Sequence of chain 2.A:
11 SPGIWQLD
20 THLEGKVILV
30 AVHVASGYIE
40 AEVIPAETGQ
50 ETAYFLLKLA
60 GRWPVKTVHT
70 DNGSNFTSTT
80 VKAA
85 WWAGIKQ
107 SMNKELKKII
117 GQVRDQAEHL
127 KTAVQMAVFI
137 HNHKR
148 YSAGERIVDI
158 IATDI

Sequence of chain 1.A:
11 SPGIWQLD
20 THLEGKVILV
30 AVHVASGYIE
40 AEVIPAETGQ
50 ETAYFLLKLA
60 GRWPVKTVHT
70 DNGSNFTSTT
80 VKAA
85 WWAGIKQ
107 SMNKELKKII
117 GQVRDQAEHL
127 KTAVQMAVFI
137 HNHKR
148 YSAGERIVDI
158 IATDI

Binding-site contacts:
Ligand atom O26 contacts residue LEU56 of chain 2.A at 3.5 Å.
Ligand atom O26 contacts residue ALA83 of chain 2.A at 3.6 Å.
Ligand atom C17 contacts residue LEU56 of chain 2.A at 3.9 Å (hydrophobic).
Ligand atom C12 contacts residue THR128 of chain 1.A at 3.9 Å.
Ligand atom O07 contacts residue GLU124 of chain 1.A at 3.5 Å (salt-bridge).
Ligand atom C12 contacts residue LYS127 of chain 1.A at 4.0 Å.
Ligand atom C04 contacts residue THR128 of chain 1.A at 3.6 Å.
Ligand atom O06 contacts residue GLU124 of chain 1.A at 2.9 Å (salt-bridge).
Ligand atom C28 contacts residue THR79 of chain 2.A at 3.8 Å.
Ligand atom C25 contacts residue LEU56 of chain 2.A at 3.8 Å (hydrophobic).
Ligand atom C05 contacts residue THR128 of chain 1.A at 3.4 Å.
Ligand atom C01 contacts residue HIS125 of chain 1.A at 3.6 Å.
Ligand atom C27 contacts residue THR79 of chain 2.A at 3.9 Å.
Ligand atom C24 contacts residue TRP86 of chain 2.A at 3.7 Å (hydrophobic).
Ligand atom C05 contacts residue GLU124 of chain 1.A at 3.6 Å.
Ligand atom O26 contacts residue ALA82 of chain 2.A at 3.8 Å.
Ligand atom C16 contacts residue THR79 of chain 2.A at 3.9 Å.
Ligand atom O08 contacts residue THR128 of chain 1.A at 3.4 Å (h-bond).
Ligand atom C15 contacts residue THR79 of chain 2.A at 3.7 Å.
Ligand atom C25 contacts residue TRP86 of chain 2.A at 3.5 Å (hydrophobic).
Ligand atom C25 contacts residue MET132 of chain 1.A at 4.0 Å (hydrophobic).
Ligand atom C32 contacts residue ALA82 of chain 2.A at 3.6 Å (hydrophobic).
Ligand atom O26 contacts residue TRP86 of chain 2.A at 3.9 Å.
Ligand atom C05 contacts residue HIS125 of chain 1.A at 3.9 Å.
Ligand atom C22 contacts residue GLN122 of chain 1.A at 3.2 Å.
Ligand atom C09 contacts residue THR128 of chain 1.A at 3.7 Å.
Ligand atom C11 contacts residue GLN49 of chain 2.A at 3.9 Å.
Ligand atom C16 contacts residue LEU56 of chain 2.A at 4.0 Å (hydrophobic).
Ligand atom O07 contacts residue THR128 of chain 1.A at 2.6 Å (h-bond).
Ligand atom C30 contacts residue THR78 of chain 2.A at 3.7 Å.
Ligand atom C16 contacts residue ALA83 of chain 2.A at 3.6 Å (hydrophobic).
Ligand atom C01 contacts residue GLU124 of chain 1.A at 3.4 Å.
Ligand atom O07 contacts residue HIS125 of chain 1.A at 3.0 Å (h-bond).
Ligand atom C21 contacts residue GLN122 of chain 1.A at 3.0 Å.
Ligand atom C10 contacts residue THR128 of chain 1.A at 3.2 Å.
Ligand atom C24 contacts residue MET132 of chain 1.A at 3.6 Å (hydrophobic).
Ligand atom C29 contacts residue THR79 of chain 2.A at 4.0 Å.
Ligand atom C31 contacts residue THR78 of chain 2.A at 3.7 Å.
Ligand atom O06 contacts residue ALA123 of chain 1.A at 3.7 Å.
Ligand atom O08 contacts residue HIS125 of chain 1.A at 3.6 Å.

A small-molecule ligand and the protein it binds are described below.
Small molecule (SMILES): Cc1nc2ccccc2c(-c2ccc3c4c(ccnc24)CCO3)c1[C@H](OC(C)(C)C)C(=O)O